Binding-site contacts:
Ligand atom O2 contacts residue LEU238 of chain 3.A at 3.5 Å.
Ligand atom O1 contacts residue CYS218 of chain 3.A at 3.0 Å (h-bond).
Ligand atom C3 contacts residue TYR236 of chain 3.A at 4.2 Å (hydrophobic).
Ligand atom C3 contacts residue TYR177 of chain 3.A at 3.5 Å (hydrophobic).
Ligand atom C5 contacts residue PHE164 of chain 3.A at 4.0 Å (hydrophobic).
Ligand atom C1 contacts residue CYS218 of chain 3.A at 2.6 Å (hydrophobic).
Ligand atom O1 contacts residue PHE164 of chain 3.A at 3.2 Å.
Ligand atom C8 contacts residue GLU284 of chain 3.A at 3.4 Å.
Ligand atom C7 contacts residue PHE71 of chain 3.A at 4.1 Å (hydrophobic).
Ligand atom C5 contacts residue TRP125 of chain 3.A at 3.8 Å (hydrophobic).
Ligand atom O3 contacts residue MET291 of chain 3.A at 3.5 Å.
Ligand atom O2 contacts residue ARG163 of chain 3.A at 3.9 Å.
Ligand atom O2 contacts residue CYS300 of chain 3.A at 3.7 Å.
Ligand atom O4 contacts residue CYS218 of chain 3.A at 2.7 Å (h-bond).
Ligand atom C9 contacts residue LEU238 of chain 3.A at 3.8 Å (hydrophobic).
Ligand atom C8 contacts residue LEU238 of chain 3.A at 3.7 Å (hydrophobic).
Ligand atom C8 contacts residue TYR236 of chain 3.A at 4.2 Å (hydrophobic).
Ligand atom O4 contacts residue TYR236 of chain 3.A at 3.2 Å.
Ligand atom C2 contacts residue TYR236 of chain 3.A at 4.2 Å (hydrophobic).
Ligand atom C9 contacts residue TYR236 of chain 3.A at 3.7 Å (hydrophobic).
Ligand atom O4 contacts residue LEU238 of chain 3.A at 3.7 Å.
Ligand atom C6 contacts residue PHE71 of chain 3.A at 4.2 Å (hydrophobic).
Ligand atom C6 contacts residue TRP125 of chain 3.A at 4.0 Å (hydrophobic).
Ligand atom O3 contacts residue GLU284 of chain 3.A at 2.6 Å (salt-bridge).
Ligand atom C7 contacts residue LEU238 of chain 3.A at 4.1 Å (hydrophobic).
Ligand atom C4 contacts residue TRP125 of chain 3.A at 4.0 Å (hydrophobic).
Ligand atom O3 contacts residue LEU295 of chain 3.A at 4.0 Å.
Ligand atom O1 contacts residue ARG163 of chain 3.A at 3.1 Å (salt-bridge).
Ligand atom C1 contacts residue PHE164 of chain 3.A at 4.2 Å (hydrophobic).
Ligand atom C4 contacts residue CYS218 of chain 3.A at 4.2 Å (hydrophobic).
Ligand atom C8 contacts residue VAL269 of chain 3.A at 4.1 Å (hydrophobic).
Ligand atom C1 contacts residue ARG163 of chain 3.A at 3.9 Å.
Ligand atom C4 contacts residue TYR177 of chain 3.A at 4.3 Å (hydrophobic).
Ligand atom O3 contacts residue PHE71 of chain 3.A at 3.3 Å.
Ligand atom C1 contacts residue CYS300 of chain 3.A at 4.2 Å (hydrophobic).
Ligand atom O2 contacts residue CYS218 of chain 3.A at 3.4 Å.
Ligand atom C5 contacts residue CYS300 of chain 3.A at 4.2 Å (hydrophobic).
Ligand atom C3 contacts residue CYS218 of chain 3.A at 2.8 Å (hydrophobic).
Ligand atom C7 contacts residue GLU284 of chain 3.A at 3.4 Å.
Ligand atom C2 contacts residue CYS218 of chain 3.A at 1.9 Å (hydrophobic).

The protein below binds the small molecule below.
Small molecule (SMILES): O=C(O)[C@H](O)Cc1ccc(O)cc1

Sequence of chain 3.A:
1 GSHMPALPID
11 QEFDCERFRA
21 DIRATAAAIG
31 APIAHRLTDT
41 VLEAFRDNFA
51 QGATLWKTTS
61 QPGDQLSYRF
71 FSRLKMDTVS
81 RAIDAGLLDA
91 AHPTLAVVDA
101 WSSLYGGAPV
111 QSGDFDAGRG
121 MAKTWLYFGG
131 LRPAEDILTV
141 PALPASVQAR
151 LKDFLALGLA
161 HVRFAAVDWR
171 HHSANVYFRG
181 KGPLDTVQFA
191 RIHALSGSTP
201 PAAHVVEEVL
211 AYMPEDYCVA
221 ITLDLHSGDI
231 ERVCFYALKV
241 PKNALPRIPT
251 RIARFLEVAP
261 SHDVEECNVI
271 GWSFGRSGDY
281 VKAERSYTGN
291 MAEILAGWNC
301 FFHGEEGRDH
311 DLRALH